A small-molecule ligand and the protein it binds are described below.
Small molecule (SMILES): CC(=O)N[C@@H]1[C@@H](O)[C@H](O[C@@H]2O[C@H](CO)[C@H](O)[C@H](O[C@]3(C(=O)O)C[C@H](O)[C@@H](NC(C)=O)[C@H]([C@H](O)[C@H](O)CO)O3)[C@H]2O)[C@@H](CO)O[C@H]1O

Sequence of chain 39.C:
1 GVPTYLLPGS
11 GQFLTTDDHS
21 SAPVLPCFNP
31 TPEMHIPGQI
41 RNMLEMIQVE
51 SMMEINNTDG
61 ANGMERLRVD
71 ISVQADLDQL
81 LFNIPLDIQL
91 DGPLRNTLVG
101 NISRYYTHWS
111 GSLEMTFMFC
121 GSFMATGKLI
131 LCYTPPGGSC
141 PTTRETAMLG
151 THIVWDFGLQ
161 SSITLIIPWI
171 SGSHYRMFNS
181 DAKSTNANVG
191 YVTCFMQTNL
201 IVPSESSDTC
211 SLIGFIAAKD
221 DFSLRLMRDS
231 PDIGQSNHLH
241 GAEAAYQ

Sequence of chain 39.A:
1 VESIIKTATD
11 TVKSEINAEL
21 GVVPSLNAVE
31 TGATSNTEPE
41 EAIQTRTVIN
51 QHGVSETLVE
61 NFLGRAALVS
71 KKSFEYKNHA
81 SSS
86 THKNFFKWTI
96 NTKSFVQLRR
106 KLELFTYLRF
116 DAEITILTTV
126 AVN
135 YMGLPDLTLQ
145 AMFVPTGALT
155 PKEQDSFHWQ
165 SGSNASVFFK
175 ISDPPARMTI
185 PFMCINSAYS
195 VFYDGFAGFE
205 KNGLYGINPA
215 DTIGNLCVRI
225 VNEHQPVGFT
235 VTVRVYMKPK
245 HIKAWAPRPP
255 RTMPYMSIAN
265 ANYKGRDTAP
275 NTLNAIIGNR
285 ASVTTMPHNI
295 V

Binding-site contacts:
Ligand atom O10 contacts residue ASN275 of chain 39.A at 3.0 Å (h-bond).
Ligand atom C1 contacts residue ASN283 of chain 39.A at 3.4 Å.
Ligand atom C10 contacts residue ASN275 of chain 39.A at 3.3 Å.
Ligand atom C5 contacts residue GLY282 of chain 39.A at 3.8 Å.
Ligand atom O4 contacts residue PRO231 of chain 39.C at 3.9 Å.
Ligand atom O4 contacts residue ARG95 of chain 39.C at 3.5 Å.
Ligand atom O10 contacts residue ARG270 of chain 39.A at 3.6 Å.
Ligand atom O6 contacts residue PRO274 of chain 39.A at 3.6 Å.
Ligand atom C11 contacts residue PRO231 of chain 39.C at 3.5 Å (hydrophobic).
Ligand atom O4 contacts residue ASN275 of chain 39.A at 3.0 Å (h-bond).
Ligand atom O2 contacts residue PRO274 of chain 39.A at 3.4 Å.
Ligand atom O5 contacts residue ASN283 of chain 39.A at 3.7 Å.
Ligand atom O4 contacts residue ASP232 of chain 39.C at 2.8 Å (salt-bridge).
Ligand atom C11 contacts residue ILE233 of chain 39.C at 3.6 Å (hydrophobic).
Ligand atom C6 contacts residue ASN283 of chain 39.A at 3.8 Å.
Ligand atom C3 contacts residue ARG104 of chain 39.C at 3.8 Å.
Ligand atom C10 contacts residue PRO231 of chain 39.C at 3.8 Å (hydrophobic).
Ligand atom C5 contacts residue PRO274 of chain 39.A at 3.9 Å (hydrophobic).
Ligand atom O2 contacts residue GLY282 of chain 39.A at 3.8 Å.
Ligand atom O6 contacts residue GLY282 of chain 39.A at 3.5 Å.
Ligand atom C11 contacts residue ASP232 of chain 39.C at 3.6 Å.
Ligand atom C4 contacts residue ASN275 of chain 39.A at 3.7 Å.
Ligand atom N5 contacts residue PRO231 of chain 39.C at 3.0 Å (h-bond).
Ligand atom O3 contacts residue ASP91 of chain 39.C at 3.5 Å.
Ligand atom C1 contacts residue ARG104 of chain 39.C at 3.8 Å.
Ligand atom O2 contacts residue ASP91 of chain 39.C at 2.5 Å (salt-bridge).
Ligand atom N5 contacts residue ASN275 of chain 39.A at 3.4 Å (h-bond).
Ligand atom O1B contacts residue ARG104 of chain 39.C at 3.0 Å (salt-bridge).
Ligand atom C11 contacts residue GLY234 of chain 39.C at 3.8 Å.
Ligand atom C4 contacts residue ASP232 of chain 39.C at 3.4 Å.
Ligand atom C5 contacts residue ASN283 of chain 39.A at 3.8 Å.
Ligand atom C4 contacts residue PRO231 of chain 39.C at 3.6 Å (hydrophobic).
Ligand atom C5 contacts residue ASN275 of chain 39.A at 3.5 Å.
Ligand atom O6 contacts residue ASN283 of chain 39.A at 3.0 Å (h-bond).
Ligand atom C5 contacts residue PRO231 of chain 39.C at 3.7 Å (hydrophobic).
Ligand atom C2 contacts residue ASP91 of chain 39.C at 3.2 Å.
Ligand atom O6 contacts residue ALA273 of chain 39.A at 3.7 Å.
Ligand atom C6 contacts residue GLY282 of chain 39.A at 3.6 Å.
Ligand atom C6 contacts residue ALA273 of chain 39.A at 3.8 Å (hydrophobic).
Ligand atom O7 contacts residue PRO274 of chain 39.A at 3.6 Å.